Sequence of chain 1.C:
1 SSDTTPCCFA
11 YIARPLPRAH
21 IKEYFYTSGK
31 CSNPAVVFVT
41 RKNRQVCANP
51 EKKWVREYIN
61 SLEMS

Sequence of chain 1.F:
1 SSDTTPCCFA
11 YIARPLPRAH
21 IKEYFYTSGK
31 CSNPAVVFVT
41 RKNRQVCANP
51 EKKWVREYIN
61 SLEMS

The small molecule below binds the protein below.
Small molecule (SMILES): OC[C@H]1O[C@H](O)[C@H](O)[C@@H](O)[C@H]1O

Binding-site contacts:
Ligand atom O6 contacts residue PHE25 of chain 1.F at 4.1 Å.
Ligand atom C1 contacts residue SER1 of chain 1.C at 1.4 Å.
Ligand atom O6 contacts residue GLN45 of chain 1.F at 4.5 Å.
Ligand atom O6 contacts residue GLU23 of chain 1.F at 3.6 Å (salt-bridge).
Ligand atom O6 contacts residue VAL39 of chain 1.F at 4.2 Å.
Ligand atom O2 contacts residue BGC1 of chain 1.V at 3.9 Å.
Ligand atom C5 contacts residue SER1 of chain 1.C at 3.6 Å.
Ligand atom C5 contacts residue GLN45 of chain 1.F at 3.6 Å.
Ligand atom O3 contacts residue PRO6 of chain 1.F at 3.7 Å.
Ligand atom O5 contacts residue SER1 of chain 1.C at 2.3 Å (h-bond).
Ligand atom O2 contacts residue SER1 of chain 1.C at 2.7 Å (h-bond).
Ligand atom O2 contacts residue SER2 of chain 1.C at 3.6 Å (h-bond).
Ligand atom C6 contacts residue GLN45 of chain 1.F at 4.0 Å.
Ligand atom C4 contacts residue PRO6 of chain 1.F at 4.2 Å (hydrophobic).
Ligand atom C1 contacts residue SER2 of chain 1.C at 4.3 Å.
Ligand atom C6 contacts residue SER1 of chain 1.C at 4.2 Å.
Ligand atom O6 contacts residue SER1 of chain 1.C at 4.5 Å.
Ligand atom C3 contacts residue PRO6 of chain 1.F at 3.6 Å (hydrophobic).
Ligand atom C3 contacts residue SER1 of chain 1.C at 3.8 Å.
Ligand atom C4 contacts residue SER1 of chain 1.C at 4.2 Å.
Ligand atom C2 contacts residue SER1 of chain 1.C at 2.4 Å.
Ligand atom C5 contacts residue PHE25 of chain 1.F at 3.6 Å (hydrophobic).
Ligand atom C4 contacts residue PHE25 of chain 1.F at 4.5 Å (hydrophobic).
Ligand atom C4 contacts residue GLN45 of chain 1.F at 3.6 Å.
Ligand atom O4 contacts residue GLN45 of chain 1.F at 4.1 Å.
Ligand atom O5 contacts residue PHE25 of chain 1.F at 3.7 Å.
Ligand atom C6 contacts residue PHE25 of chain 1.F at 4.4 Å (hydrophobic).